A protein and the small-molecule ligand that binds it are described below.
Small molecule (SMILES): Nc1ncnc2c1ncn2[C@H]1C[C@H](O)[C@@H](COP(=O)(O)O)O1

Binding-site contacts:
Ligand atom N3 contacts residue GLY639 of chain 50.A at 4.3 Å.
Ligand atom C1' contacts residue PRO631 of chain 50.A at 4.3 Å (hydrophobic).
Ligand atom N7 contacts residue SER632 of chain 50.A at 4.1 Å.
Ligand atom C6 contacts residue PRO421 of chain 50.A at 4.1 Å (hydrophobic).
Ligand atom N7 contacts residue HIS630 of chain 50.A at 4.1 Å.
Ligand atom C6 contacts residue PRO631 of chain 50.A at 3.9 Å (hydrophobic).
Ligand atom C3' contacts residue HIS630 of chain 50.A at 4.4 Å.
Ligand atom N6 contacts residue SER632 of chain 50.A at 3.3 Å (h-bond).
Ligand atom C6 contacts residue VAL420 of chain 50.A at 4.0 Å (hydrophobic).
Ligand atom N3 contacts residue PRO631 of chain 50.A at 3.6 Å.
Ligand atom C5 contacts residue PRO421 of chain 50.A at 4.1 Å (hydrophobic).
Ligand atom N1 contacts residue PRO631 of chain 50.A at 3.5 Å (h-bond).
Ligand atom N6 contacts residue VAL420 of chain 50.A at 4.0 Å.
Ligand atom C6 contacts residue GLY639 of chain 50.A at 3.8 Å.
Ligand atom C4 contacts residue PRO421 of chain 50.A at 4.3 Å (hydrophobic).
Ligand atom N6 contacts residue GLY637 of chain 50.A at 3.7 Å.
Ligand atom C2 contacts residue PRO421 of chain 50.A at 4.5 Å (hydrophobic).
Ligand atom N9 contacts residue PRO421 of chain 50.A at 4.4 Å.
Ligand atom C6 contacts residue SER632 of chain 50.A at 3.9 Å.
Ligand atom O2P contacts residue ASP626 of chain 3.A at 4.2 Å.
Ligand atom C5 contacts residue PRO631 of chain 50.A at 4.2 Å (hydrophobic).
Ligand atom C2 contacts residue VAL420 of chain 50.A at 4.3 Å (hydrophobic).
Ligand atom C8 contacts residue PRO421 of chain 50.A at 4.3 Å (hydrophobic).
Ligand atom N7 contacts residue ASN609 of chain 50.A at 3.8 Å.
Ligand atom N1 contacts residue PRO421 of chain 50.A at 4.3 Å.
Ligand atom C2' contacts residue HIS630 of chain 50.A at 3.2 Å.
Ligand atom N1 contacts residue GLY639 of chain 50.A at 3.1 Å (h-bond).
Ligand atom N6 contacts residue PHE638 of chain 50.A at 3.9 Å.
Ligand atom C4 contacts residue PRO631 of chain 50.A at 4.0 Å (hydrophobic).
Ligand atom O1P contacts residue LYS641 of chain 3.A at 4.0 Å.
Ligand atom N7 contacts residue PRO421 of chain 50.A at 4.2 Å.
Ligand atom C2 contacts residue GLY639 of chain 50.A at 3.1 Å.
Ligand atom C5 contacts residue SER632 of chain 50.A at 4.1 Å.
Ligand atom N1 contacts residue PHE638 of chain 50.A at 4.3 Å.
Ligand atom N9 contacts residue HIS630 of chain 50.A at 4.2 Å.
Ligand atom N6 contacts residue GLY639 of chain 50.A at 3.6 Å (h-bond).
Ligand atom N1 contacts residue VAL420 of chain 50.A at 3.7 Å.
Ligand atom C2 contacts residue PRO631 of chain 50.A at 3.3 Å (hydrophobic).
Ligand atom C1' contacts residue HIS630 of chain 50.A at 4.0 Å.
Ligand atom C8 contacts residue HIS630 of chain 50.A at 3.3 Å.

Sequence of chain 50.A:
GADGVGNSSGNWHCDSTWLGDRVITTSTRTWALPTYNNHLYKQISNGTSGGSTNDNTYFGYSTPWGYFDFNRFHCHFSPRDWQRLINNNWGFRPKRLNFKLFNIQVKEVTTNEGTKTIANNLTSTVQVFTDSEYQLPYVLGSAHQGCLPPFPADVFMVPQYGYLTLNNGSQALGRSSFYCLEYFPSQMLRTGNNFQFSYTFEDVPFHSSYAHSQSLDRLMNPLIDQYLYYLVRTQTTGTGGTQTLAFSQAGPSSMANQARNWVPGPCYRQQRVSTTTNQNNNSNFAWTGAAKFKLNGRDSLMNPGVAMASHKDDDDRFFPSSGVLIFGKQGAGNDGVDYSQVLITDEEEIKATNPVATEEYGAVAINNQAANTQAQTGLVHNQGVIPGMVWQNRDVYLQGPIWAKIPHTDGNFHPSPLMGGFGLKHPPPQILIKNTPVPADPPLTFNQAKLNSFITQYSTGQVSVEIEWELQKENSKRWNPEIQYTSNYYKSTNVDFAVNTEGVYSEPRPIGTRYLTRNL

Sequence of chain 3.A:
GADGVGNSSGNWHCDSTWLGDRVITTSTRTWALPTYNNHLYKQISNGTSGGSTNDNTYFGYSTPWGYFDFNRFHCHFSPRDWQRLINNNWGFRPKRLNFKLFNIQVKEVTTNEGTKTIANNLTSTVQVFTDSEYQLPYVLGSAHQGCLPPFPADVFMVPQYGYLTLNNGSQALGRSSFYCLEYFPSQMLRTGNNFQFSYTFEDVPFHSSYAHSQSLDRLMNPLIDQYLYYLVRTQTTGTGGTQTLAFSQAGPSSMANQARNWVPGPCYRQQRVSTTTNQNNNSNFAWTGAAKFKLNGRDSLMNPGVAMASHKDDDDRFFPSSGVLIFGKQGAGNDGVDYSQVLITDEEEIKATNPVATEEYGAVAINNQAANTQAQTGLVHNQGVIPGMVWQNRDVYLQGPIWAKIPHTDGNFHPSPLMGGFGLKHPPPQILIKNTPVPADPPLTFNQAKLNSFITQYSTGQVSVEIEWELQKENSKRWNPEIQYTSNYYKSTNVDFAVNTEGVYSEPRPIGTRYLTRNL